Sequence of chain 1.E:
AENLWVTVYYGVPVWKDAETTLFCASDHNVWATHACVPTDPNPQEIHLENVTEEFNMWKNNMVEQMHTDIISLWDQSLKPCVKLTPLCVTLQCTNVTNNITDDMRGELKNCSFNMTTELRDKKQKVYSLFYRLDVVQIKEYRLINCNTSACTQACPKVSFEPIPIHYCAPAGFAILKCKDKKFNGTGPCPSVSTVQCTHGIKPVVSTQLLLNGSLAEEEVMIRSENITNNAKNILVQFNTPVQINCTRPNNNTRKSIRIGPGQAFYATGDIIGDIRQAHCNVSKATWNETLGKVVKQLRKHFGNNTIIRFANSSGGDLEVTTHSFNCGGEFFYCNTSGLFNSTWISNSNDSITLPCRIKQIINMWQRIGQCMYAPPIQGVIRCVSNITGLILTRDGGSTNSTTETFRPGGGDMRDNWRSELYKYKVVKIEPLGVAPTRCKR

The protein below binds the small molecule below.
Small molecule (SMILES): CC(=O)N[C@H]1[C@H](O[C@H]2[C@H](O)[C@@H](NC(C)=O)CO[C@@H]2CO)O[C@H](CO)[C@@H](O)[C@@H]1O

Binding-site contacts:
Ligand atom C8 contacts residue ASN232 of chain 1.E at 3.6 Å.
Ligand atom C5 contacts residue PRO261 of chain 1.E at 4.3 Å (hydrophobic).
Ligand atom O6 contacts residue PRO261 of chain 1.E at 4.4 Å.
Ligand atom C4 contacts residue ASN416 of chain 1.E at 4.2 Å.
Ligand atom C7 contacts residue ASN232 of chain 1.E at 4.0 Å.
Ligand atom C8 contacts residue NAG1 of chain 1.MA at 3.4 Å.
Ligand atom C2 contacts residue ASN416 of chain 1.E at 2.4 Å.
Ligand atom C5 contacts residue ASN416 of chain 1.E at 3.6 Å.
Ligand atom C7 contacts residue ASN416 of chain 1.E at 3.3 Å.
Ligand atom O7 contacts residue ASN232 of chain 1.E at 3.6 Å.
Ligand atom C8 contacts residue VAL414 of chain 1.E at 4.3 Å (hydrophobic).
Ligand atom C6 contacts residue PRO261 of chain 1.E at 4.1 Å (hydrophobic).
Ligand atom N2 contacts residue ASN416 of chain 1.E at 2.9 Å (h-bond).
Ligand atom O5 contacts residue PRO261 of chain 1.E at 3.5 Å.
Ligand atom O7 contacts residue ASN416 of chain 1.E at 3.3 Å (h-bond).
Ligand atom C1 contacts residue ASN416 of chain 1.E at 1.4 Å.
Ligand atom C1 contacts residue PRO261 of chain 1.E at 4.2 Å (hydrophobic).
Ligand atom O6 contacts residue LEU235 of chain 1.E at 3.6 Å.
Ligand atom O5 contacts residue ASN416 of chain 1.E at 2.3 Å (h-bond).
Ligand atom C3 contacts residue ASN416 of chain 1.E at 3.8 Å.
Ligand atom C8 contacts residue ASN416 of chain 1.E at 4.5 Å.